This protein binds this small molecule.
Small molecule (SMILES): Nc1ncnc2c1ncn2[C@@H]1O[C@H](COP(=O)(O)O)[C@@H](O)[C@H]1OP(=O)(O)O

Sequence of chain 1.A:
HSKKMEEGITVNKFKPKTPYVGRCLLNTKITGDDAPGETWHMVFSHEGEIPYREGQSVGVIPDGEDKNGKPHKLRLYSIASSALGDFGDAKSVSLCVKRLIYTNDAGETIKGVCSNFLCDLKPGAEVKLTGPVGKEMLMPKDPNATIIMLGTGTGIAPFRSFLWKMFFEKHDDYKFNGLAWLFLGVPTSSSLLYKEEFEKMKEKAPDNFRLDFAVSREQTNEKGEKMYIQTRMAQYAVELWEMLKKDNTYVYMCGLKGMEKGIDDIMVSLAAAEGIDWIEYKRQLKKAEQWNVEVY

Binding-site contacts:
Ligand atom N3 contacts residue TYR246 of chain 1.A at 3.6 Å.
Ligand atom N3 contacts residue THR170 of chain 1.A at 3.9 Å.
Ligand atom O4P contacts residue LYS116 of chain 1.A at 3.4 Å.
Ligand atom N9 contacts residue LEU274 of chain 1.A at 4.0 Å.
Ligand atom O3' contacts residue SER234 of chain 1.A at 3.0 Å (h-bond).
Ligand atom O1P contacts residue TYR246 of chain 1.A at 2.7 Å (h-bond).
Ligand atom P1 contacts residue ARG235 of chain 1.A at 3.6 Å.
Ligand atom O5' contacts residue GLY171 of chain 1.A at 3.6 Å.
Ligand atom O3' contacts residue VAL204 of chain 1.A at 2.8 Å.
Ligand atom C4 contacts residue TYR246 of chain 1.A at 3.9 Å (hydrophobic).
Ligand atom O3P contacts residue SER234 of chain 1.A at 2.7 Å (h-bond).
Ligand atom N7 contacts residue LEU274 of chain 1.A at 3.7 Å.
Ligand atom N1 contacts residue MET277 of chain 1.A at 3.7 Å.
Ligand atom O2P contacts residue ARG235 of chain 1.A at 2.6 Å (salt-bridge).
Ligand atom C3' contacts residue VAL204 of chain 1.A at 3.8 Å (hydrophobic).
Ligand atom O6P contacts residue PRO205 of chain 1.A at 3.8 Å.
Ligand atom P2 contacts residue PRO205 of chain 1.A at 3.8 Å.
Ligand atom O3P contacts residue LYS244 of chain 1.A at 3.0 Å (salt-bridge).
Ligand atom C2 contacts residue GLN248 of chain 1.A at 3.3 Å.
Ligand atom P1 contacts residue SER234 of chain 1.A at 3.6 Å.
Ligand atom O3P contacts residue ARG235 of chain 1.A at 2.8 Å (salt-bridge).
Ligand atom C3' contacts residue SER234 of chain 1.A at 3.9 Å.
Ligand atom O4' contacts residue LEU274 of chain 1.A at 3.9 Å.
Ligand atom P1 contacts residue LYS244 of chain 1.A at 3.5 Å.
Ligand atom O4' contacts residue THR170 of chain 1.A at 3.7 Å.
Ligand atom O1P contacts residue LYS244 of chain 1.A at 3.1 Å (salt-bridge).
Ligand atom O2' contacts residue SER234 of chain 1.A at 3.2 Å (h-bond).
Ligand atom O5P contacts residue PRO205 of chain 1.A at 3.4 Å.
Ligand atom N9 contacts residue TYR246 of chain 1.A at 3.9 Å.
Ligand atom O6P contacts residue LYS116 of chain 1.A at 3.5 Å (salt-bridge).
Ligand atom O2' contacts residue TYR246 of chain 1.A at 3.5 Å.
Ligand atom N1 contacts residue GLN248 of chain 1.A at 3.6 Å.
Ligand atom C4' contacts residue GLY203 of chain 1.A at 3.5 Å.
Ligand atom O5' contacts residue PRO205 of chain 1.A at 3.6 Å.
Ligand atom P1 contacts residue TYR246 of chain 1.A at 3.9 Å.
Ligand atom C3' contacts residue PRO205 of chain 1.A at 3.7 Å (hydrophobic).
Ligand atom C8 contacts residue LEU274 of chain 1.A at 3.5 Å (hydrophobic).
Ligand atom N6 contacts residue GLY276 of chain 1.A at 3.5 Å.
Ligand atom C2 contacts residue TYR246 of chain 1.A at 3.8 Å (hydrophobic).
Ligand atom O3' contacts residue PRO205 of chain 1.A at 3.0 Å (h-bond).